Sequence of chain 1.B:
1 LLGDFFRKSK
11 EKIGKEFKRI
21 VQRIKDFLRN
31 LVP

A small-molecule ligand and the protein it binds are described below.
Small molecule (SMILES): CCCCCCCCCCCCO[P](=O)([O-])OCC[N+](C)(C)C

Binding-site contacts:
Ligand atom C23 contacts residue PHE27 of chain 1.A at 4.2 Å (hydrophobic).
Ligand atom C18 contacts residue PHE27 of chain 1.A at 4.0 Å (hydrophobic).
Ligand atom C3 contacts residue ARG23 of chain 1.A at 4.0 Å.
Ligand atom C17 contacts residue PHE6 of chain 1.B at 4.1 Å (hydrophobic).
Ligand atom C22 contacts residue ILE24 of chain 1.A at 4.1 Å (hydrophobic).
Ligand atom C20 contacts residue ILE24 of chain 1.A at 4.0 Å (hydrophobic).
Ligand atom C2 contacts residue ARG23 of chain 1.A at 4.0 Å.
Ligand atom C20 contacts residue PHE27 of chain 1.A at 4.1 Å (hydrophobic).
Ligand atom C18 contacts residue PHE6 of chain 1.B at 4.3 Å (hydrophobic).
Ligand atom C7 contacts residue ASP4 of chain 1.B at 3.9 Å.
Ligand atom O4P contacts residue PHE5 of chain 1.B at 4.4 Å.
Ligand atom C15 contacts residue PHE5 of chain 1.B at 3.7 Å (hydrophobic).
Ligand atom C23 contacts residue LEU28 of chain 1.A at 4.0 Å (hydrophobic).
Ligand atom C3 contacts residue PHE6 of chain 1.B at 4.5 Å (hydrophobic).
Ligand atom C16 contacts residue PHE5 of chain 1.B at 4.3 Å (hydrophobic).
Ligand atom C22 contacts residue LEU28 of chain 1.A at 4.3 Å (hydrophobic).
Ligand atom C17 contacts residue PHE5 of chain 1.B at 3.6 Å (hydrophobic).
Ligand atom C16 contacts residue PHE6 of chain 1.B at 3.9 Å (hydrophobic).
Ligand atom O3P contacts residue PHE6 of chain 1.B at 4.1 Å.
Ligand atom C21 contacts residue PHE27 of chain 1.A at 4.0 Å (hydrophobic).
Ligand atom C19 contacts residue PHE5 of chain 1.B at 4.1 Å (hydrophobic).
Ligand atom C2 contacts residue PHE6 of chain 1.B at 3.3 Å (hydrophobic).
Ligand atom C16 contacts residue ARG23 of chain 1.A at 4.0 Å.
Ligand atom C7 contacts residue PHE5 of chain 1.B at 4.2 Å (hydrophobic).
Ligand atom C1 contacts residue PHE6 of chain 1.B at 4.0 Å (hydrophobic).
Ligand atom C22 contacts residue PHE27 of chain 1.A at 4.3 Å (hydrophobic).
Ligand atom O3P contacts residue PHE5 of chain 1.B at 3.8 Å.

Sequence of chain 1.A:
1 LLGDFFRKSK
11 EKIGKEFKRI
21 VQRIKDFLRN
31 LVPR